Binding-site contacts:
Ligand atom O2 contacts residue ASP193 of chain 1.B at 2.6 Å (salt-bridge).
Ligand atom C3 contacts residue ASP193 of chain 1.B at 3.6 Å.
Ligand atom C3 contacts residue ASP53 of chain 1.B at 3.2 Å.
Ligand atom C6 contacts residue GLY353 of chain 1.B at 4.1 Å.
Ligand atom C3 contacts residue TYR243 of chain 1.B at 3.8 Å (hydrophobic).
Ligand atom C1 contacts residue GLY353 of chain 1.B at 3.9 Å.
Ligand atom C1 contacts residue ASP193 of chain 1.B at 3.4 Å.
Ligand atom O3 contacts residue CYS189 of chain 1.B at 3.7 Å.
Ligand atom O5 contacts residue TYR243 of chain 1.B at 4.0 Å.
Ligand atom O6 contacts residue GLY352 of chain 1.B at 4.3 Å.
Ligand atom O3 contacts residue ASP53 of chain 1.B at 2.5 Å (salt-bridge).
Ligand atom O3 contacts residue TYR243 of chain 1.B at 3.1 Å (h-bond).
Ligand atom C1 contacts residue ARG44 of chain 1.B at 3.7 Å.
Ligand atom C6 contacts residue HIS51 of chain 1.B at 3.5 Å.
Ligand atom O1 contacts residue GLY352 of chain 1.B at 4.3 Å.
Ligand atom C6 contacts residue GLY352 of chain 1.B at 3.7 Å.
Ligand atom O4 contacts residue ASP53 of chain 1.B at 2.4 Å (salt-bridge).
Ligand atom C5 contacts residue ASP53 of chain 1.B at 4.2 Å.
Ligand atom O1 contacts residue GLY353 of chain 1.B at 3.5 Å (h-bond).
Ligand atom C4 contacts residue ASP53 of chain 1.B at 2.7 Å.
Ligand atom C5 contacts residue GLY353 of chain 1.B at 4.2 Å.
Ligand atom C2 contacts residue TYR243 of chain 1.B at 3.8 Å (hydrophobic).
Ligand atom O3 contacts residue GLY190 of chain 1.B at 2.9 Å (h-bond).
Ligand atom C2 contacts residue ASP193 of chain 1.B at 3.3 Å.
Ligand atom O5 contacts residue GLY353 of chain 1.B at 3.2 Å (h-bond).
Ligand atom C2 contacts residue CYS189 of chain 1.B at 4.3 Å (hydrophobic).
Ligand atom O4 contacts residue TYR54 of chain 1.B at 3.9 Å.
Ligand atom C3 contacts residue GLY190 of chain 1.B at 4.3 Å.
Ligand atom O6 contacts residue GLU50 of chain 1.B at 2.5 Å (salt-bridge).
Ligand atom O1 contacts residue ASP193 of chain 1.B at 3.9 Å.
Ligand atom O5 contacts residue GLY352 of chain 1.B at 3.5 Å.
Ligand atom C5 contacts residue GLY352 of chain 1.B at 4.2 Å.
Ligand atom O1 contacts residue ARG44 of chain 1.B at 3.9 Å.
Ligand atom C5 contacts residue GLU50 of chain 1.B at 3.6 Å.
Ligand atom C6 contacts residue GLU50 of chain 1.B at 3.1 Å.
Ligand atom O4 contacts residue TYR243 of chain 1.B at 2.6 Å (h-bond).
Ligand atom O2 contacts residue CYS189 of chain 1.B at 3.5 Å.
Ligand atom C4 contacts residue TYR243 of chain 1.B at 3.7 Å (hydrophobic).
Ligand atom O6 contacts residue GLY49 of chain 1.B at 4.2 Å.
Ligand atom O6 contacts residue HIS51 of chain 1.B at 2.6 Å (h-bond).

Sequence of chain 1.B:
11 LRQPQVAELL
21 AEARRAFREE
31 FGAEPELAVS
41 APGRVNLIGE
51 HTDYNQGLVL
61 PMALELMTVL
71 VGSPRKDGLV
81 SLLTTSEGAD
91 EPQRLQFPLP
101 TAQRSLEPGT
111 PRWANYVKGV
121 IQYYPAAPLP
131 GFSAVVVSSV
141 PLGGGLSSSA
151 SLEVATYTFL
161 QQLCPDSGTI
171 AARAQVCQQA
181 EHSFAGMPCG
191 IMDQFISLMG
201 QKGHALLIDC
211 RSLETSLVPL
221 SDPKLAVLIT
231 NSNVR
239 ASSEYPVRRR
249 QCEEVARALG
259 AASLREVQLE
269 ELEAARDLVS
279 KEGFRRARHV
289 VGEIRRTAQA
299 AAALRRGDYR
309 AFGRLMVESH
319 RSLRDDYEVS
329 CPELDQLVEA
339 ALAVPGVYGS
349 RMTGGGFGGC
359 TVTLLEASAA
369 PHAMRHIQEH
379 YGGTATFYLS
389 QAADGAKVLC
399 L

The protein below binds the small molecule below.
Small molecule (SMILES): OC[C@H]1O[C@@H](O)[C@H](O)[C@@H](O)[C@H]1O